The small molecule below binds the protein below.
Small molecule (SMILES): Cc1cc(CCCOc2c(C)cc(-c3coc(C)n3)cc2C)on1

Sequence of chain 44.A:
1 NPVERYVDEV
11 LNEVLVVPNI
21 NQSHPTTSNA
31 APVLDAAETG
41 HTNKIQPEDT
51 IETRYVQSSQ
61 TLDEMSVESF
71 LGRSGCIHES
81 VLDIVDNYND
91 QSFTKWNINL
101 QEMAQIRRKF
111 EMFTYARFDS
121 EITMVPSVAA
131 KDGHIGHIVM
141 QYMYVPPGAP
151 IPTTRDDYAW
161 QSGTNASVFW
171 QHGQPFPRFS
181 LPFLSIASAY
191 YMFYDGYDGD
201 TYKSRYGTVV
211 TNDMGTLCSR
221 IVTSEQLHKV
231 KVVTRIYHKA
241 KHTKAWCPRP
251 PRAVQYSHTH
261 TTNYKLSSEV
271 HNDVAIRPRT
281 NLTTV

Sequence of chain 44.C:
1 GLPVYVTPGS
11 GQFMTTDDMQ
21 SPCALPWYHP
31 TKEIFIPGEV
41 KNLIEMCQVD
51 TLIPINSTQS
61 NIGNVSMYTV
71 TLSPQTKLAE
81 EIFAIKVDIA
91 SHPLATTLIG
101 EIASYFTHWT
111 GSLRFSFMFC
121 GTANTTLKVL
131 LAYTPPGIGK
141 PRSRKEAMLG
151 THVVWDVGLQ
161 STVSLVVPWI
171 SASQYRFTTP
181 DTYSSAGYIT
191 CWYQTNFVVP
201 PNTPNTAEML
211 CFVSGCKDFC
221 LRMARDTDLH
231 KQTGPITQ

Binding-site contacts:
Ligand atom CM6 contacts residue LEU184 of chain 44.A at 3.4 Å (hydrophobic).
Ligand atom C2B contacts residue ILE98 of chain 44.A at 3.9 Å (hydrophobic).
Ligand atom CM4 contacts residue VAL168 of chain 44.A at 3.5 Å (hydrophobic).
Ligand atom N3A contacts residue PHE179 of chain 44.A at 3.0 Å.
Ligand atom CM4 contacts residue TYR142 of chain 44.A at 3.1 Å (hydrophobic).
Ligand atom O5A contacts residue PHE179 of chain 44.A at 3.7 Å.
Ligand atom CM4 contacts residue PHE179 of chain 44.A at 3.9 Å (hydrophobic).
Ligand atom O1 contacts residue MET214 of chain 44.A at 3.2 Å.
Ligand atom N3A contacts residue LEU217 of chain 44.A at 3.4 Å.
Ligand atom C1B contacts residue ILE98 of chain 44.A at 3.6 Å (hydrophobic).
Ligand atom C1B contacts residue LEU181 of chain 44.A at 3.8 Å (hydrophobic).
Ligand atom C2A contacts residue PHE179 of chain 44.A at 3.3 Å (hydrophobic).
Ligand atom CM2 contacts residue ILE236 of chain 44.A at 4.0 Å (hydrophobic).
Ligand atom C1A contacts residue TYR144 of chain 44.A at 3.1 Å (hydrophobic).
Ligand atom C1C contacts residue MET214 of chain 44.A at 3.7 Å (hydrophobic).
Ligand atom C4A contacts residue PHE179 of chain 44.A at 3.3 Å (hydrophobic).
Ligand atom C2C contacts residue ILE98 of chain 44.A at 4.0 Å (hydrophobic).
Ligand atom C5B contacts residue LEU181 of chain 44.A at 3.3 Å (hydrophobic).
Ligand atom C4B contacts residue LEU181 of chain 44.A at 3.8 Å (hydrophobic).
Ligand atom O5A contacts residue TYR144 of chain 44.A at 3.1 Å.
Ligand atom C3 contacts residue LEU100 of chain 44.A at 3.9 Å (hydrophobic).
Ligand atom C4B contacts residue PHE179 of chain 44.A at 3.9 Å (hydrophobic).
Ligand atom C5B contacts residue TYR144 of chain 44.A at 3.6 Å (hydrophobic).
Ligand atom C2B contacts residue ILE122 of chain 44.A at 3.9 Å (hydrophobic).
Ligand atom C2A contacts residue TYR144 of chain 44.A at 3.7 Å (hydrophobic).
Ligand atom C4A contacts residue TYR144 of chain 44.A at 3.8 Å (hydrophobic).
Ligand atom O5A contacts residue ALA166 of chain 44.A at 3.9 Å.
Ligand atom N2 contacts residue MET214 of chain 44.A at 3.8 Å.
Ligand atom N2 contacts residue LEU100 of chain 44.A at 3.8 Å.
Ligand atom O1 contacts residue LEU100 of chain 44.A at 4.0 Å.
Ligand atom C4 contacts residue TYR190 of chain 44.A at 3.8 Å (hydrophobic).
Ligand atom CM2 contacts residue ILE122 of chain 44.A at 3.7 Å (hydrophobic).
Ligand atom CM6 contacts residue TYR144 of chain 44.A at 3.7 Å (hydrophobic).
Ligand atom CM6 contacts residue LEU181 of chain 44.A at 3.7 Å (hydrophobic).
Ligand atom O1B contacts residue ILE98 of chain 44.A at 2.9 Å.
Ligand atom C5 contacts residue MET214 of chain 44.A at 3.6 Å (hydrophobic).
Ligand atom CM3 contacts residue TYR190 of chain 44.A at 3.9 Å (hydrophobic).
Ligand atom C6B contacts residue LEU181 of chain 44.A at 3.3 Å (hydrophobic).
Ligand atom C1A contacts residue PHE179 of chain 44.A at 3.5 Å (hydrophobic).
Ligand atom C6B contacts residue ILE98 of chain 44.A at 3.6 Å (hydrophobic).